Binding-site contacts:
Ligand atom O5 contacts residue TYR89 of chain 1.D at 3.8 Å.
Ligand atom C4 contacts residue TYR89 of chain 1.D at 3.3 Å (hydrophobic).
Ligand atom O3 contacts residue ASN737 of chain 1.D at 3.0 Å (h-bond).
Ligand atom C1 contacts residue ASP445 of chain 1.D at 3.3 Å.
Ligand atom O5 contacts residue TYR181 of chain 1.D at 3.1 Å.
Ligand atom C3 contacts residue ASN121 of chain 1.D at 3.6 Å.
Ligand atom C2 contacts residue TYR262 of chain 1.D at 3.5 Å (hydrophobic).
Ligand atom C1 contacts residue GLY444 of chain 1.D at 3.9 Å.
Ligand atom C2 contacts residue ASP38 of chain 1.D at 3.8 Å.
Ligand atom C5 contacts residue ALA425 of chain 1.D at 3.6 Å (hydrophobic).
Ligand atom C4 contacts residue TYR262 of chain 1.D at 3.6 Å (hydrophobic).
Ligand atom O5 contacts residue ASN121 of chain 1.D at 3.9 Å.
Ligand atom O4 contacts residue ASN121 of chain 1.D at 3.5 Å (h-bond).
Ligand atom C2 contacts residue ASN737 of chain 1.D at 3.7 Å.
Ligand atom O5 contacts residue ASN121 of chain 1.D at 3.1 Å (h-bond).
Ligand atom O4 contacts residue ARG125 of chain 1.D at 3.0 Å (salt-bridge).
Ligand atom C5 contacts residue ASN121 of chain 1.D at 3.5 Å.
Ligand atom O3 contacts residue ARG125 of chain 1.D at 3.8 Å.
Ligand atom O2 contacts residue ILE39 of chain 1.D at 3.8 Å.
Ligand atom O2 contacts residue TYR262 of chain 1.D at 3.6 Å (h-bond).
Ligand atom O5 contacts residue ASP445 of chain 1.D at 2.7 Å (salt-bridge).
Ligand atom O2 contacts residue ASP38 of chain 1.D at 2.7 Å (salt-bridge).
Ligand atom O3 contacts residue ASN121 of chain 1.D at 2.6 Å (h-bond).
Ligand atom O6 contacts residue TYR181 of chain 1.D at 3.9 Å.
Ligand atom O3 contacts residue TYR262 of chain 1.D at 3.3 Å.
Ligand atom O2 contacts residue ARG125 of chain 1.D at 3.0 Å (salt-bridge).
Ligand atom O5 contacts residue GLY444 of chain 1.D at 3.6 Å.
Ligand atom O5 contacts residue ALA425 of chain 1.D at 3.4 Å.
Ligand atom C3 contacts residue ASP38 of chain 1.D at 3.7 Å.
Ligand atom O2 contacts residue ASN737 of chain 1.D at 2.8 Å (h-bond).
Ligand atom O4 contacts residue ILE39 of chain 1.D at 3.6 Å.
Ligand atom C1 contacts residue ASN121 of chain 1.D at 3.8 Å.
Ligand atom C5 contacts residue TYR181 of chain 1.D at 3.2 Å (hydrophobic).
Ligand atom O1 contacts residue ASP445 of chain 1.D at 2.9 Å (salt-bridge).
Ligand atom O2 contacts residue PHE19 of chain 1.D at 3.8 Å.
Ligand atom C5 contacts residue TYR89 of chain 1.D at 3.9 Å (hydrophobic).
Ligand atom O3 contacts residue ASP38 of chain 1.D at 3.9 Å.
Ligand atom C4 contacts residue TYR181 of chain 1.D at 3.4 Å (hydrophobic).
Ligand atom O4 contacts residue TYR262 of chain 1.D at 2.4 Å (h-bond).
Ligand atom O2 contacts residue ASP445 of chain 1.D at 3.8 Å.

This protein binds this small molecule.
Small molecule (SMILES): OC[C@H]1O[C@@H](O[C@H]2[C@@H](OC[C@H]3O[C@@H](O[C@H]4[C@H](O)[C@@H](O)[C@H](O)O[C@@H]4CO[C@H]4OC[C@@H](O)[C@H](O)[C@H]4O)[C@H](O)[C@@H](O)[C@@H]3O)OC[C@@H](O)[C@@H]2O)[C@H](O)[C@@H](O)[C@H]1O

Sequence of chain 1.D:
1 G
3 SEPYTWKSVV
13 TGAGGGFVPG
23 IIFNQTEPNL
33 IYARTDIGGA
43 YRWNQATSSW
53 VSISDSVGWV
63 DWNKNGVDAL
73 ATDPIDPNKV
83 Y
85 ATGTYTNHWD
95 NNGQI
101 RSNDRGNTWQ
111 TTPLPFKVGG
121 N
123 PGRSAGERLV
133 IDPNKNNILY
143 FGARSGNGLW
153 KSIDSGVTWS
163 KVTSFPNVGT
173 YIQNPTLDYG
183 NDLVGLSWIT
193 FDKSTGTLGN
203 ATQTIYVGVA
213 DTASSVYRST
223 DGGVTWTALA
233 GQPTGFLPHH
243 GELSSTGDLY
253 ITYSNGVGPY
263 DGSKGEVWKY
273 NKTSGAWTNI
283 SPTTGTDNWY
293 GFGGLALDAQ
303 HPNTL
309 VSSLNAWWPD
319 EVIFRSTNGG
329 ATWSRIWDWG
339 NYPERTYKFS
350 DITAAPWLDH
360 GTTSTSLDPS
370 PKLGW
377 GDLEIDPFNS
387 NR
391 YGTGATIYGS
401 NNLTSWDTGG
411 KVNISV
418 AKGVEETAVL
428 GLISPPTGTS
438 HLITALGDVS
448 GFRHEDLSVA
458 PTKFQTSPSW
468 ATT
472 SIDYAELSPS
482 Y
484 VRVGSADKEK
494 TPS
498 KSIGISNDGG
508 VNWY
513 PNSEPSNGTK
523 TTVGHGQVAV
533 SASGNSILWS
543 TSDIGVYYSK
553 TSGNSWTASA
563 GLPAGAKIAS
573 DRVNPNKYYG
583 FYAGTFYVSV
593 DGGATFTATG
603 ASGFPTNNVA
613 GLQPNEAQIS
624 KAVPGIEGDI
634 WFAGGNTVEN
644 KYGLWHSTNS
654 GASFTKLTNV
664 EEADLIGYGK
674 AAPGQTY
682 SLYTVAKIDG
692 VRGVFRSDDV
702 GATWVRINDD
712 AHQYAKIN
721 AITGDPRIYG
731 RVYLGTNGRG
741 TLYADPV